This small molecule binds to this protein.
Small molecule (SMILES): O=C(OCC1CCN(CCNS(=O)(=O)c2ccccc2)CC1)c1c[nH]c2ccccc12

Binding-site contacts:
Ligand atom C13 contacts residue ASP102 of chain 1.A at 3.6 Å.
Ligand atom C18 contacts residue GLN35 of chain 1.A at 3.8 Å.
Ligand atom C19 contacts residue VAL100 of chain 1.A at 3.7 Å (hydrophobic).
Ligand atom O3 contacts residue THR107 of chain 1.A at 2.8 Å (h-bond).
Ligand atom O1 contacts residue LEU40 of chain 1.A at 3.7 Å.
Ligand atom C6 contacts residue ASP102 of chain 1.A at 3.5 Å.
Ligand atom C9 contacts residue GLU51 of chain 1.A at 3.8 Å.
Ligand atom C contacts residue LEU40 of chain 1.A at 3.6 Å (hydrophobic).
Ligand atom C8 contacts residue LYS70 of chain 1.A at 3.8 Å.
Ligand atom C5 contacts residue ASP102 of chain 1.A at 3.8 Å.
Ligand atom C21 contacts residue ASP102 of chain 1.A at 3.7 Å.
Ligand atom C9 contacts residue ILE68 of chain 1.A at 3.6 Å (hydrophobic).
Ligand atom O1 contacts residue PRO103 of chain 1.A at 3.7 Å.
Ligand atom C20 contacts residue ASP102 of chain 1.A at 3.8 Å.
Ligand atom O2 contacts residue PRO71 of chain 1.A at 3.6 Å.
Ligand atom N2 contacts residue TYR38 of chain 1.A at 3.1 Å (h-bond).
Ligand atom C4 contacts residue ASP102 of chain 1.A at 3.3 Å.
Ligand atom O3 contacts residue LEU69 of chain 1.A at 3.7 Å.
Ligand atom C19 contacts residue ALA109 of chain 1.A at 3.8 Å (hydrophobic).
Ligand atom N2 contacts residue GLN35 of chain 1.A at 2.9 Å (h-bond).
Ligand atom O3 contacts residue SER105 of chain 1.A at 2.9 Å (h-bond).
Ligand atom C3 contacts residue VAL104 of chain 1.A at 3.8 Å (hydrophobic).
Ligand atom C17 contacts residue GLN35 of chain 1.A at 3.6 Å.
Ligand atom C9 contacts residue LYS70 of chain 1.A at 3.7 Å.
Ligand atom C16 contacts residue GLN35 of chain 1.A at 3.8 Å.
Ligand atom N contacts residue ASP102 of chain 1.A at 2.9 Å (salt-bridge).
Ligand atom C10 contacts residue GLU51 of chain 1.A at 3.6 Å.
Ligand atom S contacts residue SER105 of chain 1.A at 3.8 Å.
Ligand atom C6 contacts residue SER105 of chain 1.A at 3.3 Å.
Ligand atom C14 contacts residue ASP102 of chain 1.A at 3.7 Å.
Ligand atom C3 contacts residue ASP102 of chain 1.A at 3.6 Å.
Ligand atom C8 contacts residue LEU69 of chain 1.A at 3.5 Å (hydrophobic).
Ligand atom C14 contacts residue LEU40 of chain 1.A at 3.9 Å (hydrophobic).
Ligand atom C20 contacts residue ILE68 of chain 1.A at 3.7 Å (hydrophobic).
Ligand atom C4 contacts residue VAL104 of chain 1.A at 3.6 Å (hydrophobic).
Ligand atom N1 contacts residue SER105 of chain 1.A at 3.5 Å (h-bond).
Ligand atom C16 contacts residue TYR38 of chain 1.A at 3.3 Å (hydrophobic).
Ligand atom C10 contacts residue LYS70 of chain 1.A at 3.6 Å.
Ligand atom C22 contacts residue PRO103 of chain 1.A at 3.7 Å (hydrophobic).
Ligand atom C21 contacts residue PRO103 of chain 1.A at 3.5 Å (hydrophobic).

Sequence of chain 1.A:
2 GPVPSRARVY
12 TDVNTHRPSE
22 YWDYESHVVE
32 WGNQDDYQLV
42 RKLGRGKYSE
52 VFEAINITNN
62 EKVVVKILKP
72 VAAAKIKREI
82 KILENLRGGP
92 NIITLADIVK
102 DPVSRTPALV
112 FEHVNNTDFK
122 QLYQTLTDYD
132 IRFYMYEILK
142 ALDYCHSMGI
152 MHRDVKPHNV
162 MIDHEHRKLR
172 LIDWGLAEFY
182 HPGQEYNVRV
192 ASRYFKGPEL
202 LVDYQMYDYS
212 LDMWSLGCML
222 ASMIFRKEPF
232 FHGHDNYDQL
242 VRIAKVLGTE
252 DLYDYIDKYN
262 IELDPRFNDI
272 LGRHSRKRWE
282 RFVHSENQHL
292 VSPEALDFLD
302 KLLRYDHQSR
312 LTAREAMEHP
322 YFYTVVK